The protein below binds the small molecule below.
Small molecule (SMILES): CC(C)C[C@H](NC(=O)OC[C@H]1C[C@H]2C=CC[C@H](C2)C1)C(=O)N[C@@H](C[C@@H]1CCNC1=O)C(O)S(=O)(=O)O

Sequence of chain 1.B:
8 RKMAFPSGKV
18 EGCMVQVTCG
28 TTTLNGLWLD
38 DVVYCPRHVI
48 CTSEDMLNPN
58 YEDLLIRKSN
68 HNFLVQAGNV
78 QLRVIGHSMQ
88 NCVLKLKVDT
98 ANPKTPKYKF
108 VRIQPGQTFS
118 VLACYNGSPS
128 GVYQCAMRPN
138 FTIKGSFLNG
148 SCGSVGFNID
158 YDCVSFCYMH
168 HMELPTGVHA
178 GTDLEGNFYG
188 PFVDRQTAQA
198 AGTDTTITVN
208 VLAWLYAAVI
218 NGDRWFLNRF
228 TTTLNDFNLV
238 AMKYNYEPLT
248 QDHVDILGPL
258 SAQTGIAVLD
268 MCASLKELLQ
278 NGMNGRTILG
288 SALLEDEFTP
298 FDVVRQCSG

Binding-site contacts:
Ligand atom C17 contacts residue Y4J1 of chain 1.F at 0.0 Å.
Ligand atom C26 contacts residue Y4J1 of chain 1.F at 0.0 Å.
Ligand atom C06 contacts residue Y4J1 of chain 1.F at 0.0 Å.
Ligand atom C14 contacts residue Y4J1 of chain 1.F at 0.1 Å.
Ligand atom C13 contacts residue Y4J1 of chain 1.F at 0.1 Å.
Ligand atom C02 contacts residue Y4J1 of chain 1.F at 0.0 Å.
Ligand atom C19 contacts residue Y4J1 of chain 1.F at 0.0 Å.
Ligand atom C07 contacts residue Y4J1 of chain 1.F at 0.1 Å.
Ligand atom C09 contacts residue CYS149 of chain 1.B at 1.8 Å (hydrophobic).
Ligand atom N18 contacts residue GLN193 of chain 1.B at 2.6 Å (h-bond).
Ligand atom O31 contacts residue Y4J1 of chain 1.F at 0.0 Å (h-bond).
Ligand atom C29 contacts residue Y4J1 of chain 1.F at 0.0 Å.
Ligand atom C09 contacts residue Y4J1 of chain 1.F at 0.1 Å.
Ligand atom O01 contacts residue HIS167 of chain 1.B at 2.8 Å (h-bond).
Ligand atom C16 contacts residue Y4J1 of chain 1.F at 0.0 Å.
Ligand atom C08 contacts residue Y4J1 of chain 1.F at 0.1 Å.
Ligand atom O01 contacts residue Y4J1 of chain 1.F at 0.0 Å (h-bond).
Ligand atom C08 contacts residue CYS149 of chain 1.B at 2.8 Å (hydrophobic).
Ligand atom N03 contacts residue Y4J1 of chain 1.F at 0.0 Å (h-bond).
Ligand atom C15 contacts residue Y4J1 of chain 1.F at 0.0 Å.
Ligand atom C04 contacts residue Y4J1 of chain 1.F at 0.0 Å.
Ligand atom C30 contacts residue Y4J1 of chain 1.F at 0.0 Å.
Ligand atom O10 contacts residue CYS149 of chain 1.B at 2.7 Å (h-bond).
Ligand atom C23 contacts residue Y4J1 of chain 1.F at 0.0 Å.
Ligand atom C24 contacts residue Y4J1 of chain 1.F at 0.0 Å.
Ligand atom O31 contacts residue GLU170 of chain 1.B at 3.0 Å (salt-bridge).
Ligand atom N11 contacts residue HIS168 of chain 1.B at 2.9 Å (h-bond).
Ligand atom C22 contacts residue Y4J1 of chain 1.F at 0.0 Å.
Ligand atom O32 contacts residue Y4J1 of chain 1.F at 0.1 Å (h-bond).
Ligand atom C12 contacts residue Y4J1 of chain 1.F at 0.1 Å.
Ligand atom O10 contacts residue Y4J1 of chain 1.F at 1.3 Å.
Ligand atom N18 contacts residue Y4J1 of chain 1.F at 0.1 Å (h-bond).
Ligand atom N11 contacts residue CYS149 of chain 1.B at 3.1 Å (h-bond).
Ligand atom N11 contacts residue Y4J1 of chain 1.F at 0.1 Å (h-bond).
Ligand atom C28 contacts residue Y4J1 of chain 1.F at 0.0 Å.
Ligand atom C25 contacts residue Y4J1 of chain 1.F at 0.0 Å.
Ligand atom C05 contacts residue Y4J1 of chain 1.F at 0.0 Å.
Ligand atom C21 contacts residue Y4J1 of chain 1.F at 0.0 Å.
Ligand atom O20 contacts residue Y4J1 of chain 1.F at 0.0 Å (h-bond).
Ligand atom C27 contacts residue Y4J1 of chain 1.F at 0.0 Å.